Binding-site contacts:
Ligand atom C8 contacts residue ASN195 of chain 1.I at 4.5 Å.
Ligand atom C1 contacts residue ASN195 of chain 1.I at 1.4 Å.
Ligand atom C4 contacts residue ASN195 of chain 1.I at 4.1 Å.
Ligand atom O5 contacts residue ASN195 of chain 1.I at 2.4 Å (h-bond).
Ligand atom C7 contacts residue ASN195 of chain 1.I at 3.2 Å.
Ligand atom O7 contacts residue HIS312 of chain 1.I at 4.2 Å.
Ligand atom C5 contacts residue NAG1 of chain 1.EB at 4.4 Å.
Ligand atom C5 contacts residue ASN195 of chain 1.I at 3.6 Å.
Ligand atom O6 contacts residue ASN195 of chain 1.I at 4.3 Å.
Ligand atom C8 contacts residue GLU236 of chain 1.I at 4.1 Å.
Ligand atom C3 contacts residue ASN195 of chain 1.I at 3.6 Å.
Ligand atom C6 contacts residue NAG1 of chain 1.EB at 3.9 Å.
Ligand atom C8 contacts residue SER235 of chain 1.I at 3.5 Å.
Ligand atom N2 contacts residue ASN195 of chain 1.I at 2.6 Å (h-bond).
Ligand atom O7 contacts residue ASN195 of chain 1.I at 3.1 Å (h-bond).
Ligand atom O6 contacts residue NAG1 of chain 1.EB at 4.1 Å.
Ligand atom C2 contacts residue ASN195 of chain 1.I at 2.3 Å.

A protein and the small-molecule ligand that binds it are described below.
Small molecule (SMILES): CC(=O)N[C@H]1[C@H](O[C@H]2[C@H](O)[C@@H](NC(C)=O)CO[C@@H]2CO)O[C@H](CO)[C@@H](O)[C@@H]1O

Sequence of chain 1.I:
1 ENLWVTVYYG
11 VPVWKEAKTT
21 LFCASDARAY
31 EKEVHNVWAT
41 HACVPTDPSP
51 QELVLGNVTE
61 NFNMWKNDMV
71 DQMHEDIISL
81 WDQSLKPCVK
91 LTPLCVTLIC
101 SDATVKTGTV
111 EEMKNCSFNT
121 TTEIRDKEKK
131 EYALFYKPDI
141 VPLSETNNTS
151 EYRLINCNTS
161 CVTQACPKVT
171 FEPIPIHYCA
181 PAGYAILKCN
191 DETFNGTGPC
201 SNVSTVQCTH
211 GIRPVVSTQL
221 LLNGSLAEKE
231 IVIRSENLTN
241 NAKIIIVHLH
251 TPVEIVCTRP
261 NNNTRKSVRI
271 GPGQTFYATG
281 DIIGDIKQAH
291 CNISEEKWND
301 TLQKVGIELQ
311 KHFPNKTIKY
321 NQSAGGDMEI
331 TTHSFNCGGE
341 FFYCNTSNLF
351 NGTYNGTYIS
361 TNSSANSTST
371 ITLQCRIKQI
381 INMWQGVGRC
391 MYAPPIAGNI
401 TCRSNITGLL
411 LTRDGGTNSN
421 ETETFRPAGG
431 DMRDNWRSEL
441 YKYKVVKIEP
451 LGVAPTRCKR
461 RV